Binding-site contacts:
Ligand atom C8 contacts residue ASN346 of chain 1.I at 3.5 Å.
Ligand atom C3 contacts residue SER415 of chain 1.I at 4.5 Å.
Ligand atom C3 contacts residue VAL414 of chain 1.I at 4.1 Å (hydrophobic).
Ligand atom C2 contacts residue LYS35 of chain 1.I at 3.7 Å.
Ligand atom O7 contacts residue SER415 of chain 1.I at 2.3 Å (h-bond).
Ligand atom C6 contacts residue VAL414 of chain 1.I at 4.2 Å (hydrophobic).
Ligand atom C8 contacts residue VAL224 of chain 1.I at 3.8 Å (hydrophobic).
Ligand atom C1 contacts residue VAL414 of chain 1.I at 4.1 Å (hydrophobic).
Ligand atom C1 contacts residue ASN232 of chain 1.I at 1.4 Å.
Ligand atom O7 contacts residue LEU231 of chain 1.I at 4.1 Å.
Ligand atom C1 contacts residue SER415 of chain 1.I at 3.8 Å.
Ligand atom O5 contacts residue ASN232 of chain 1.I at 2.4 Å (h-bond).
Ligand atom C7 contacts residue SER415 of chain 1.I at 3.4 Å.
Ligand atom O7 contacts residue ASN232 of chain 1.I at 3.8 Å.
Ligand atom C5 contacts residue NAG1 of chain 1.HA at 4.3 Å.
Ligand atom C2 contacts residue GLU181 of chain 1.I at 4.4 Å.
Ligand atom N2 contacts residue ASN232 of chain 1.I at 2.9 Å (h-bond).
Ligand atom O4 contacts residue VAL414 of chain 1.I at 3.9 Å.
Ligand atom C4 contacts residue ASN232 of chain 1.I at 4.2 Å.
Ligand atom C8 contacts residue SER415 of chain 1.I at 4.3 Å.
Ligand atom O2 contacts residue LYS35 of chain 1.I at 3.3 Å.
Ligand atom C3 contacts residue ASN232 of chain 1.I at 3.8 Å.
Ligand atom C6 contacts residue GLU181 of chain 1.I at 4.3 Å.
Ligand atom C2 contacts residue SER415 of chain 1.I at 4.4 Å.
Ligand atom C2 contacts residue ASN232 of chain 1.I at 2.4 Å.
Ligand atom O5 contacts residue NAG1 of chain 1.HA at 3.7 Å.
Ligand atom C5 contacts residue VAL414 of chain 1.I at 3.4 Å (hydrophobic).
Ligand atom O5 contacts residue VAL414 of chain 1.I at 4.1 Å.
Ligand atom C7 contacts residue ASN232 of chain 1.I at 3.5 Å.
Ligand atom C3 contacts residue LYS35 of chain 1.I at 4.0 Å.
Ligand atom C6 contacts residue NAG1 of chain 1.HA at 3.8 Å.
Ligand atom C4 contacts residue VAL414 of chain 1.I at 4.0 Å (hydrophobic).
Ligand atom O3 contacts residue LYS35 of chain 1.I at 3.3 Å.
Ligand atom O3 contacts residue GLU181 of chain 1.I at 4.2 Å.
Ligand atom C5 contacts residue ASN232 of chain 1.I at 3.6 Å.
Ligand atom N2 contacts residue SER415 of chain 1.I at 4.2 Å.
Ligand atom C8 contacts residue LEU231 of chain 1.I at 4.2 Å (hydrophobic).
Ligand atom O7 contacts residue VAL414 of chain 1.I at 4.0 Å.

Sequence of chain 1.I:
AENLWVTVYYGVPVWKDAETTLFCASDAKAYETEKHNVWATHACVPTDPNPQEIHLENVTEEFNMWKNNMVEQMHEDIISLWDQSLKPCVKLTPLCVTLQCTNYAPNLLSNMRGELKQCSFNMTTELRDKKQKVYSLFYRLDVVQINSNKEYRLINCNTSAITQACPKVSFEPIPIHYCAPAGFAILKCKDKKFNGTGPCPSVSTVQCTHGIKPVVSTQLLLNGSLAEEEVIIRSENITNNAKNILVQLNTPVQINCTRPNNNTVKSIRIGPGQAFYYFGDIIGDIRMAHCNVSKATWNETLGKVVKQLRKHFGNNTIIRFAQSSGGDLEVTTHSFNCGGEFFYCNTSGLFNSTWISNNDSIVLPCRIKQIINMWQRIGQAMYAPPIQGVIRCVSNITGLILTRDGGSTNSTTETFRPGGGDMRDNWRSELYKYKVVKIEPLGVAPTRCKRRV

This small molecule binds to this protein.
Small molecule (SMILES): CC(=O)N[C@H]1[C@H](O[C@H]2[C@H](O)[C@@H](NC(C)=O)CO[C@@H]2CO)O[C@H](CO)[C@@H](O[C@@H]2O[C@H](CO[C@H]3O[C@H](CO)[C@@H](O)[C@H](O)[C@@H]3O)[C@@H](O)[C@H](O[C@H]3O[C@H](CO)[C@@H](O)[C@H](O)[C@@H]3O)[C@@H]2O)[C@@H]1O